Binding-site contacts:
Ligand atom N2 contacts residue ASN57 of chain 1.A at 3.8 Å.
Ligand atom C1 contacts residue ASN57 of chain 1.A at 2.8 Å.
Ligand atom C2 contacts residue ASN57 of chain 1.A at 3.5 Å.
Ligand atom C6 contacts residue ASN57 of chain 1.A at 4.4 Å.
Ligand atom O6 contacts residue PHE88 of chain 1.A at 4.0 Å.
Ligand atom C5 contacts residue ASN57 of chain 1.A at 3.9 Å.
Ligand atom C7 contacts residue ASN57 of chain 1.A at 3.4 Å.
Ligand atom O6 contacts residue ASN57 of chain 1.A at 3.9 Å.
Ligand atom C8 contacts residue ARG56 of chain 1.A at 3.9 Å.
Ligand atom O5 contacts residue ASN57 of chain 1.A at 2.6 Å (h-bond).
Ligand atom O7 contacts residue ASN57 of chain 1.A at 3.1 Å (h-bond).
Ligand atom C8 contacts residue ASN57 of chain 1.A at 4.2 Å.

Sequence of chain 1.A:
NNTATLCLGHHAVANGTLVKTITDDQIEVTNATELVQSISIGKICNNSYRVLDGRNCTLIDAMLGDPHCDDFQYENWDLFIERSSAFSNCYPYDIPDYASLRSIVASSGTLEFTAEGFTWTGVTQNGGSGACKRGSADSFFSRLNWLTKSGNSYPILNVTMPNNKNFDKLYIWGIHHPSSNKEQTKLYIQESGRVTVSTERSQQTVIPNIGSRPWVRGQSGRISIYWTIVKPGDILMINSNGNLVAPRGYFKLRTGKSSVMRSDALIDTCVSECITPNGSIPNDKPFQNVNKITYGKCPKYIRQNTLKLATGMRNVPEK

This small molecule binds to this protein.
Small molecule (SMILES): CC(=O)N[C@H]1[C@H](O[C@H]2[C@H](O)[C@@H](NC(C)=O)CO[C@@H]2CO)O[C@H](CO)[C@@H](O)[C@@H]1O